A small-molecule ligand and the protein it binds are described below.
Small molecule (SMILES): OC[C@H]1O[C@H](O)[C@H](O)[C@@H](O)[C@@H]1O

Sequence of chain 1.A:
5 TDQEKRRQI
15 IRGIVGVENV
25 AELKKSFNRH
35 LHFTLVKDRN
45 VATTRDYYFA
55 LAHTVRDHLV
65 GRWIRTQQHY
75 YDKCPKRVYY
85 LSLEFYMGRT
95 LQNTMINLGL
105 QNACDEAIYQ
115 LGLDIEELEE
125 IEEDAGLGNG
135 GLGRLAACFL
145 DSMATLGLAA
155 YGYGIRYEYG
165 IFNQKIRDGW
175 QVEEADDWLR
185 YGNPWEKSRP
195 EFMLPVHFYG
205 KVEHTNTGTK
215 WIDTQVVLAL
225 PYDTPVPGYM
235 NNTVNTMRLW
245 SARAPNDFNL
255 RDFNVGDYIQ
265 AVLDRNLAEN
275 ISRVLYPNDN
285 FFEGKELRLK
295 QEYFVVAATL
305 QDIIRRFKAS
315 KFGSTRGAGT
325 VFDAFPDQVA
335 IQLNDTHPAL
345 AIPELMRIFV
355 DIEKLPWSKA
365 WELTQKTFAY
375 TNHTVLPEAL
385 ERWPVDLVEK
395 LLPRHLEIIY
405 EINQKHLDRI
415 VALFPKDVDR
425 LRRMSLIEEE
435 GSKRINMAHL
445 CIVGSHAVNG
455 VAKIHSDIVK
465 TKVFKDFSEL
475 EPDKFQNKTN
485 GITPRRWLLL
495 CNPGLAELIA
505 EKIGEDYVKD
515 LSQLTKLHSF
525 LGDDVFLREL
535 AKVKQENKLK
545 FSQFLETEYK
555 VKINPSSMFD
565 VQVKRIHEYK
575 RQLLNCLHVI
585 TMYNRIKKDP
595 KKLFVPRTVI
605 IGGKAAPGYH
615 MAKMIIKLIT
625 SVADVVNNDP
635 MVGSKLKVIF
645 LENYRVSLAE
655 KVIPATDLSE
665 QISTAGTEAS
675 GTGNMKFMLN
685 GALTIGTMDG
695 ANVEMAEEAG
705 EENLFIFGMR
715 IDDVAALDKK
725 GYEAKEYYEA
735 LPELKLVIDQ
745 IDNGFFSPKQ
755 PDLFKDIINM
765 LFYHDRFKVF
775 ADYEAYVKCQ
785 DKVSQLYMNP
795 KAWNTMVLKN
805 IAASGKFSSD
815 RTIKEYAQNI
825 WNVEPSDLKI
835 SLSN

Binding-site contacts:
Ligand atom C6 contacts residue THR676 of chain 1.A at 3.3 Å.
Ligand atom O5 contacts residue PLP1 of chain 1.D at 3.1 Å (h-bond).
Ligand atom C6 contacts residue GLY675 of chain 1.A at 4.3 Å.
Ligand atom C4 contacts residue THR676 of chain 1.A at 3.9 Å.
Ligand atom O6 contacts residue GLY677 of chain 1.A at 4.5 Å.
Ligand atom O6 contacts residue PLP1 of chain 1.D at 2.9 Å (h-bond).
Ligand atom O4 contacts residue ASN484 of chain 1.A at 2.8 Å (h-bond).
Ligand atom C6 contacts residue GLY135 of chain 1.A at 4.1 Å.
Ligand atom O6 contacts residue SER674 of chain 1.A at 3.8 Å.
Ligand atom O1 contacts residue PLP1 of chain 1.D at 4.2 Å.
Ligand atom O3 contacts residue VAL455 of chain 1.A at 3.8 Å.
Ligand atom C1 contacts residue LEU136 of chain 1.A at 3.2 Å (hydrophobic).
Ligand atom C5 contacts residue THR676 of chain 1.A at 4.4 Å.
Ligand atom C4 contacts residue SER674 of chain 1.A at 4.2 Å.
Ligand atom O2 contacts residue HIS377 of chain 1.A at 2.9 Å (h-bond).
Ligand atom C5 contacts residue PLP1 of chain 1.D at 3.2 Å.
Ligand atom O5 contacts residue GLY135 of chain 1.A at 2.9 Å.
Ligand atom C3 contacts residue ASN484 of chain 1.A at 3.8 Å.
Ligand atom O4 contacts residue GLY675 of chain 1.A at 3.8 Å.
Ligand atom O6 contacts residue GLY675 of chain 1.A at 3.0 Å.
Ligand atom C3 contacts residue HIS377 of chain 1.A at 3.6 Å.
Ligand atom C5 contacts residue GLY135 of chain 1.A at 4.0 Å.
Ligand atom C1 contacts residue GLY135 of chain 1.A at 3.5 Å.
Ligand atom O3 contacts residue HIS377 of chain 1.A at 2.6 Å (h-bond).
Ligand atom C1 contacts residue PLP1 of chain 1.D at 4.2 Å.
Ligand atom O5 contacts residue LEU136 of chain 1.A at 3.6 Å (h-bond).
Ligand atom C2 contacts residue LEU136 of chain 1.A at 3.3 Å (hydrophobic).
Ligand atom C2 contacts residue GLY135 of chain 1.A at 3.6 Å.
Ligand atom O4 contacts residue THR676 of chain 1.A at 3.8 Å.
Ligand atom O3 contacts residue ASN484 of chain 1.A at 2.9 Å (h-bond).
Ligand atom C2 contacts residue HIS377 of chain 1.A at 3.6 Å.
Ligand atom C4 contacts residue ASN484 of chain 1.A at 3.5 Å.
Ligand atom O2 contacts residue GLY135 of chain 1.A at 4.4 Å.
Ligand atom O4 contacts residue SER674 of chain 1.A at 2.9 Å.
Ligand atom O6 contacts residue THR676 of chain 1.A at 2.7 Å (h-bond).
Ligand atom C6 contacts residue PLP1 of chain 1.D at 2.8 Å.
Ligand atom C4 contacts residue GLY135 of chain 1.A at 4.5 Å.
Ligand atom O2 contacts residue LEU136 of chain 1.A at 3.6 Å.
Ligand atom O1 contacts residue LEU136 of chain 1.A at 4.5 Å.